The small molecule below binds the protein below.
Small molecule (SMILES): O=C(Nc1ccccn1)[C@H]1CCN(C(=O)COc2ccccc2F)C1

Sequence of chain 1.B:
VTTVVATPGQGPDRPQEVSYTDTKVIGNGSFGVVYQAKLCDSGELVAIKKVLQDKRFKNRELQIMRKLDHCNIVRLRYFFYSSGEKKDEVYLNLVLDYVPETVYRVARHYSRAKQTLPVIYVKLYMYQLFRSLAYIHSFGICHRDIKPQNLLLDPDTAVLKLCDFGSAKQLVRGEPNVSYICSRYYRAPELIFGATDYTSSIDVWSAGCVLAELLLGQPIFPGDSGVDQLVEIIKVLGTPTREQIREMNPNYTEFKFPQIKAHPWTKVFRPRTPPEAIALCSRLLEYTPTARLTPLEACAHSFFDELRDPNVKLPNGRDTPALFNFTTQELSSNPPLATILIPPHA

Binding-site contacts:
Ligand atom C7 contacts residue PRO102 of chain 1.B at 3.2 Å (hydrophobic).
Ligand atom C8 contacts residue ARG107 of chain 1.B at 4.1 Å.
Ligand atom C9 contacts residue TYR100 of chain 1.B at 3.6 Å (hydrophobic).
Ligand atom F contacts residue GLY29 of chain 1.B at 3.2 Å.
Ligand atom N contacts residue TYR100 of chain 1.B at 3.9 Å.
Ligand atom C7 contacts residue VAL101 of chain 1.B at 3.8 Å (hydrophobic).
Ligand atom N2 contacts residue ARG107 of chain 1.B at 4.0 Å.
Ligand atom O contacts residue ILE28 of chain 1.B at 4.1 Å.
Ligand atom N1 contacts residue LEU154 of chain 1.B at 3.9 Å.
Ligand atom C10 contacts residue ARG107 of chain 1.B at 3.6 Å.
Ligand atom C3 contacts residue ASP99 of chain 1.B at 3.4 Å.
Ligand atom O1 contacts residue ILE28 of chain 1.B at 3.6 Å.
Ligand atom C11 contacts residue ARG107 of chain 1.B at 3.8 Å.
Ligand atom C12 contacts residue GLY29 of chain 1.B at 3.7 Å.
Ligand atom C4 contacts residue VAL101 of chain 1.B at 3.7 Å (hydrophobic).
Ligand atom C3 contacts residue ALA49 of chain 1.B at 3.8 Å (hydrophobic).
Ligand atom O2 contacts residue ARG107 of chain 1.B at 3.9 Å.
Ligand atom C9 contacts residue PRO102 of chain 1.B at 4.0 Å (hydrophobic).
Ligand atom N contacts residue VAL101 of chain 1.B at 3.1 Å (h-bond).
Ligand atom C5 contacts residue TYR100 of chain 1.B at 3.9 Å (hydrophobic).
Ligand atom C3 contacts residue LEU154 of chain 1.B at 3.9 Å (hydrophobic).
Ligand atom C5 contacts residue VAL101 of chain 1.B at 3.6 Å (hydrophobic).
Ligand atom C13 contacts residue GLY29 of chain 1.B at 3.4 Å.
Ligand atom C7 contacts residue THR104 of chain 1.B at 3.7 Å.
Ligand atom C6 contacts residue PRO102 of chain 1.B at 3.4 Å (hydrophobic).
Ligand atom C1 contacts residue ALA49 of chain 1.B at 3.7 Å (hydrophobic).
Ligand atom C4 contacts residue LEU154 of chain 1.B at 3.7 Å (hydrophobic).
Ligand atom O1 contacts residue GLY29 of chain 1.B at 3.7 Å.
Ligand atom C7 contacts residue GLU103 of chain 1.B at 4.0 Å.
Ligand atom N1 contacts residue VAL101 of chain 1.B at 2.9 Å (h-bond).
Ligand atom C6 contacts residue VAL101 of chain 1.B at 3.5 Å (hydrophobic).
Ligand atom C11 contacts residue ILE28 of chain 1.B at 4.1 Å (hydrophobic).
Ligand atom N1 contacts residue TYR100 of chain 1.B at 3.5 Å.
Ligand atom N contacts residue LEU154 of chain 1.B at 3.8 Å.
Ligand atom C14 contacts residue GLY29 of chain 1.B at 4.0 Å.
Ligand atom C6 contacts residue TYR100 of chain 1.B at 3.5 Å (hydrophobic).
Ligand atom C contacts residue ALA49 of chain 1.B at 4.1 Å (hydrophobic).
Ligand atom C3 contacts residue VAL101 of chain 1.B at 3.8 Å (hydrophobic).
Ligand atom C2 contacts residue ALA49 of chain 1.B at 3.5 Å (hydrophobic).
Ligand atom C8 contacts residue THR104 of chain 1.B at 3.6 Å.